Sequence of chain 1.A:
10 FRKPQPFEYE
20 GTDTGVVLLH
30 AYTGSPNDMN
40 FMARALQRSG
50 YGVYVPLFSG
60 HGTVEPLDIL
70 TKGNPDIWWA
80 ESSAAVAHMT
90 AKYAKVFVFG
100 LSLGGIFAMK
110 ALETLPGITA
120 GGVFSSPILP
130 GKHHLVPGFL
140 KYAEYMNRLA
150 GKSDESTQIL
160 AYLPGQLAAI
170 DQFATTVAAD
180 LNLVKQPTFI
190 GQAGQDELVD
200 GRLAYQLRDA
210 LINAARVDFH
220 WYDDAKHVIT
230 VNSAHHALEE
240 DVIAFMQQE

Binding-site contacts:
Ligand atom O2 contacts residue LEU102 of chain 1.A at 4.2 Å.
Ligand atom C1 contacts residue SER101 of chain 1.A at 3.8 Å.
Ligand atom C4 contacts residue LEU100 of chain 1.A at 4.5 Å (hydrophobic).
Ligand atom C1 contacts residue LEU197 of chain 1.A at 4.1 Å (hydrophobic).
Ligand atom O1 contacts residue TYR31 of chain 1.A at 2.8 Å (h-bond).
Ligand atom O2 contacts residue HIS226 of chain 1.A at 2.7 Å (h-bond).
Ligand atom O1 contacts residue ILE127 of chain 1.A at 4.5 Å.
Ligand atom C4 contacts residue SER101 of chain 1.A at 3.5 Å.
Ligand atom C2 contacts residue HIS226 of chain 1.A at 4.2 Å.
Ligand atom C1 contacts residue VAL198 of chain 1.A at 3.8 Å (hydrophobic).
Ligand atom C1 contacts residue HIS226 of chain 1.A at 3.6 Å.
Ligand atom C3 contacts residue ALA30 of chain 1.A at 3.7 Å (hydrophobic).
Ligand atom C2 contacts residue TYR31 of chain 1.A at 4.0 Å (hydrophobic).
Ligand atom O2 contacts residue SER101 of chain 1.A at 2.9 Å (h-bond).
Ligand atom C3 contacts residue TYR31 of chain 1.A at 3.7 Å (hydrophobic).
Ligand atom C2 contacts residue ILE127 of chain 1.A at 4.4 Å (hydrophobic).
Ligand atom C4 contacts residue ALA30 of chain 1.A at 3.2 Å (hydrophobic).
Ligand atom C2 contacts residue LEU134 of chain 1.A at 4.0 Å (hydrophobic).
Ligand atom C4 contacts residue HIS226 of chain 1.A at 3.4 Å.
Ligand atom C4 contacts residue TYR31 of chain 1.A at 3.6 Å (hydrophobic).
Ligand atom O1 contacts residue SER101 of chain 1.A at 3.5 Å.
Ligand atom O2 contacts residue ALA30 of chain 1.A at 3.4 Å.
Ligand atom C4 contacts residue LEU102 of chain 1.A at 3.9 Å (hydrophobic).
Ligand atom C3 contacts residue HIS226 of chain 1.A at 3.4 Å.
Ligand atom O1 contacts residue ALA30 of chain 1.A at 3.3 Å.
Ligand atom C1 contacts residue LEU134 of chain 1.A at 3.4 Å (hydrophobic).
Ligand atom C2 contacts residue SER101 of chain 1.A at 4.4 Å.
Ligand atom O1 contacts residue LEU102 of chain 1.A at 3.0 Å (h-bond).
Ligand atom O2 contacts residue LEU100 of chain 1.A at 3.5 Å.

The small molecule below binds the protein below.
Small molecule (SMILES): CCCC(=O)O